Binding-site contacts:
Ligand atom C12 contacts residue NAP1 of chain 1.G at 3.6 Å.
Ligand atom N1 contacts residue ASP54 of chain 1.B at 2.7 Å (salt-bridge).
Ligand atom C15 contacts residue NAP1 of chain 1.G at 3.7 Å.
Ligand atom C2 contacts residue ALA16 of chain 1.B at 3.8 Å (hydrophobic).
Ligand atom C11 contacts residue NAP1 of chain 1.G at 3.4 Å.
Ligand atom C10 contacts residue MET55 of chain 1.B at 3.7 Å (hydrophobic).
Ligand atom N8 contacts residue ILE164 of chain 1.B at 2.9 Å (h-bond).
Ligand atom N3 contacts residue ILE14 of chain 1.B at 3.7 Å.
Ligand atom C22 contacts residue PRO113 of chain 1.B at 3.6 Å (hydrophobic).
Ligand atom C18 contacts residue NAP1 of chain 1.G at 3.5 Å.
Ligand atom C27 contacts residue PRO113 of chain 1.B at 3.4 Å (hydrophobic).
Ligand atom N7 contacts residue ALA16 of chain 1.B at 3.6 Å.
Ligand atom C2 contacts residue CYS15 of chain 1.B at 3.6 Å (hydrophobic).
Ligand atom C5 contacts residue NAP1 of chain 1.G at 3.5 Å.
Ligand atom C4 contacts residue PHE58 of chain 1.B at 3.5 Å (hydrophobic).
Ligand atom N3 contacts residue CYS15 of chain 1.B at 3.5 Å.
Ligand atom N28 contacts residue PRO113 of chain 1.B at 3.6 Å.
Ligand atom C6 contacts residue ASP54 of chain 1.B at 3.5 Å.
Ligand atom N7 contacts residue ASP54 of chain 1.B at 2.7 Å (salt-bridge).
Ligand atom N3 contacts residue NAP1 of chain 1.G at 3.5 Å (h-bond).
Ligand atom C16 contacts residue NAP1 of chain 1.G at 3.5 Å.
Ligand atom C9 contacts residue ASP54 of chain 1.B at 3.4 Å.
Ligand atom N8 contacts residue NAP1 of chain 1.G at 3.5 Å (h-bond).
Ligand atom C13 contacts residue ILE164 of chain 1.B at 3.4 Å (hydrophobic).
Ligand atom N7 contacts residue CYS15 of chain 1.B at 3.0 Å (h-bond).
Ligand atom C2 contacts residue ASP54 of chain 1.B at 3.5 Å.
Ligand atom C12 contacts residue ILE164 of chain 1.B at 3.2 Å (hydrophobic).
Ligand atom N8 contacts residue TYR170 of chain 1.B at 3.7 Å.
Ligand atom C14 contacts residue NAP1 of chain 1.G at 3.6 Å.
Ligand atom C13 contacts residue NAP1 of chain 1.G at 3.7 Å.
Ligand atom N24 contacts residue MET55 of chain 1.B at 3.5 Å.
Ligand atom N7 contacts residue THR185 of chain 1.B at 3.4 Å (h-bond).
Ligand atom N29 contacts residue PHE116 of chain 1.B at 3.7 Å.
Ligand atom N8 contacts residue PHE58 of chain 1.B at 3.5 Å.
Ligand atom C4 contacts residue NAP1 of chain 1.G at 3.2 Å.
Ligand atom C19 contacts residue NAP1 of chain 1.G at 3.6 Å.
Ligand atom C12 contacts residue PHE58 of chain 1.B at 3.6 Å (hydrophobic).
Ligand atom O21 contacts residue SER111 of chain 1.B at 3.7 Å.
Ligand atom N3 contacts residue PHE58 of chain 1.B at 3.6 Å.
Ligand atom N8 contacts residue ILE14 of chain 1.B at 3.0 Å (h-bond).

Sequence of chain 1.B:
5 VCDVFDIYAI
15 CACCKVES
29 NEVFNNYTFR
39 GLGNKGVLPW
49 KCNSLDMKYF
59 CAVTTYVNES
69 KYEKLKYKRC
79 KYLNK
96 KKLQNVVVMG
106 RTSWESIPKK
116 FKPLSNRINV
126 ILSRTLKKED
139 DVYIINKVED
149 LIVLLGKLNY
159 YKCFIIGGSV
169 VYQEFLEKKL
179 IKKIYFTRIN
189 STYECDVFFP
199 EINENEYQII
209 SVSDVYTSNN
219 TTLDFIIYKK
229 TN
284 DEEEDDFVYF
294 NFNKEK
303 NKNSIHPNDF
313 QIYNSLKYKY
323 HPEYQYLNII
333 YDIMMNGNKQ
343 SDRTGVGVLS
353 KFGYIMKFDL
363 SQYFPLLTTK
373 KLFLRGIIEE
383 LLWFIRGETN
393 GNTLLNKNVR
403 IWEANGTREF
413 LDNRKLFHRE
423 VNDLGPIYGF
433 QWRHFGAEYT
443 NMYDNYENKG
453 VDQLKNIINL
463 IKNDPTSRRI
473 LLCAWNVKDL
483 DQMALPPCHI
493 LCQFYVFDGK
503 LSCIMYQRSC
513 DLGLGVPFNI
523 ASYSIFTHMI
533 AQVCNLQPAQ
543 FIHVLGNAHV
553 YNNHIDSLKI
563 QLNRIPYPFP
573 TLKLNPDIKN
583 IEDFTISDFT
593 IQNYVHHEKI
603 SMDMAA

This small molecule binds to this protein.
Small molecule (SMILES): CCc1nc(N)nc(N)c1OCCCOc1cccc(-c2c(N)nc(N)nc2CC)c1